A small-molecule ligand and the protein it binds are described below.
Small molecule (SMILES): CC(=O)N[C@@H]1[C@@H](O)[C@H](O)[C@@H](CO)O[C@H]1O

Sequence of chain 1.A:
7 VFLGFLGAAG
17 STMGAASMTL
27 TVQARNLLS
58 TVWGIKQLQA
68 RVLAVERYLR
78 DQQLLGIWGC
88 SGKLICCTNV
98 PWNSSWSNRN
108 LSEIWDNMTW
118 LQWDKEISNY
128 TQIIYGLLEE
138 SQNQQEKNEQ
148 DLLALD

Binding-site contacts:
Ligand atom C8 contacts residue ASN107 of chain 1.A at 4.5 Å.
Ligand atom O6 contacts residue ASN107 of chain 1.A at 4.1 Å.
Ligand atom O7 contacts residue ASN107 of chain 1.A at 3.5 Å.
Ligand atom C1 contacts residue ASN107 of chain 1.A at 1.4 Å.
Ligand atom C3 contacts residue ASN107 of chain 1.A at 3.8 Å.
Ligand atom N2 contacts residue ASN107 of chain 1.A at 2.9 Å (h-bond).
Ligand atom C4 contacts residue ASN107 of chain 1.A at 4.2 Å.
Ligand atom C5 contacts residue ASN107 of chain 1.A at 3.7 Å.
Ligand atom O7 contacts residue SER109 of chain 1.A at 4.3 Å.
Ligand atom C2 contacts residue ASN107 of chain 1.A at 2.5 Å.
Ligand atom C7 contacts residue ASN107 of chain 1.A at 3.4 Å.
Ligand atom C1 contacts residue GLU110 of chain 1.A at 4.3 Å.
Ligand atom O5 contacts residue ASN107 of chain 1.A at 2.4 Å (h-bond).